This protein binds this small molecule.
Small molecule (SMILES): CNCC#Cc1cc(C)cc(N)n1

Binding-site contacts:
Ligand atom C04 contacts residue HEM1 of chain 1.P at 4.1 Å.
Ligand atom C10 contacts residue HEM1 of chain 1.P at 3.5 Å.
Ligand atom C09 contacts residue GLU321 of chain 1.B at 4.0 Å.
Ligand atom N02 contacts residue HEM1 of chain 1.P at 3.4 Å.
Ligand atom C08 contacts residue VAL296 of chain 1.B at 3.9 Å (hydrophobic).
Ligand atom N02 contacts residue TRP316 of chain 1.B at 3.0 Å (h-bond).
Ligand atom C07 contacts residue PHE313 of chain 1.B at 3.7 Å (hydrophobic).
Ligand atom C06 contacts residue GLU321 of chain 1.B at 3.4 Å.
Ligand atom C06 contacts residue PRO294 of chain 1.B at 4.2 Å (hydrophobic).
Ligand atom C03 contacts residue TRP316 of chain 1.B at 4.0 Å (hydrophobic).
Ligand atom C07 contacts residue SER314 of chain 1.B at 4.0 Å.
Ligand atom N01 contacts residue PRO294 of chain 1.B at 4.1 Å.
Ligand atom C09 contacts residue VAL296 of chain 1.B at 3.8 Å (hydrophobic).
Ligand atom N11 contacts residue HEM1 of chain 1.P at 3.1 Å (h-bond).
Ligand atom C02 contacts residue GLU321 of chain 1.B at 3.4 Å.
Ligand atom C07 contacts residue GLY315 of chain 1.B at 3.6 Å.
Ligand atom C09 contacts residue HEM1 of chain 1.P at 3.8 Å.
Ligand atom C07 contacts residue PRO294 of chain 1.B at 3.7 Å (hydrophobic).
Ligand atom C10 contacts residue GLN207 of chain 1.B at 3.7 Å.
Ligand atom C02 contacts residue HEM1 of chain 1.P at 3.8 Å.
Ligand atom C03 contacts residue HEM1 of chain 1.P at 3.4 Å.
Ligand atom C10 contacts residue VAL296 of chain 1.B at 4.2 Å (hydrophobic).
Ligand atom C05 contacts residue PRO294 of chain 1.B at 4.3 Å (hydrophobic).
Ligand atom C07 contacts residue HEM1 of chain 1.P at 3.6 Å.
Ligand atom N01 contacts residue GLU321 of chain 1.B at 2.6 Å (salt-bridge).
Ligand atom C08 contacts residue GLU321 of chain 1.B at 3.5 Å.
Ligand atom C06 contacts residue HEM1 of chain 1.P at 4.3 Å.
Ligand atom N01 contacts residue HEM1 of chain 1.P at 4.1 Å.
Ligand atom C04 contacts residue PRO294 of chain 1.B at 3.9 Å (hydrophobic).
Ligand atom N02 contacts residue TYR317 of chain 1.B at 3.7 Å.
Ligand atom C05 contacts residue VAL296 of chain 1.B at 3.7 Å (hydrophobic).
Ligand atom C12 contacts residue HEM1 of chain 1.P at 3.3 Å.
Ligand atom C08 contacts residue HEM1 of chain 1.P at 3.9 Å.
Ligand atom C03 contacts residue PRO294 of chain 1.B at 3.8 Å (hydrophobic).
Ligand atom N02 contacts residue GLU321 of chain 1.B at 2.6 Å (salt-bridge).
Ligand atom C06 contacts residue VAL296 of chain 1.B at 4.3 Å (hydrophobic).
Ligand atom C02 contacts residue TRP316 of chain 1.B at 3.9 Å (hydrophobic).
Ligand atom N02 contacts residue MET318 of chain 1.B at 3.9 Å.
Ligand atom N02 contacts residue PRO294 of chain 1.B at 4.1 Å.
Ligand atom C02 contacts residue PRO294 of chain 1.B at 3.9 Å (hydrophobic).

Sequence of chain 1.B:
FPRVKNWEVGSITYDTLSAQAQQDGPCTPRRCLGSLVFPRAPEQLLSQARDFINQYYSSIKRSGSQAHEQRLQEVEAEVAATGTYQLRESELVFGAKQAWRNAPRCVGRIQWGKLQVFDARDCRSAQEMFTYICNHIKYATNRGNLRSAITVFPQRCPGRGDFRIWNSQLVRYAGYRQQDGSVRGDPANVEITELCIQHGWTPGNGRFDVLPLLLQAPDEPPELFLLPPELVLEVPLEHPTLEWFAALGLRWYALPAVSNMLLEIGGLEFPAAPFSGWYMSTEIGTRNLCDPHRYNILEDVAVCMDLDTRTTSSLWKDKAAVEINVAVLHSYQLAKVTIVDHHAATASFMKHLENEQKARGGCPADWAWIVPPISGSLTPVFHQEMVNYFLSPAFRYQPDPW